Binding-site contacts:
Ligand atom C2 contacts residue ASN740 of chain 1.A at 2.6 Å.
Ligand atom O7 contacts residue ASN740 of chain 1.A at 3.9 Å.
Ligand atom O5 contacts residue ASN740 of chain 1.A at 2.3 Å (h-bond).
Ligand atom C8 contacts residue ASN740 of chain 1.A at 4.1 Å.
Ligand atom C4 contacts residue ASN740 of chain 1.A at 4.3 Å.
Ligand atom C8 contacts residue SER739 of chain 1.A at 4.4 Å.
Ligand atom N2 contacts residue ASP827 of chain 1.C at 3.7 Å.
Ligand atom C7 contacts residue ASN740 of chain 1.A at 3.5 Å.
Ligand atom N2 contacts residue ASN740 of chain 1.A at 3.1 Å.
Ligand atom C2 contacts residue ASP827 of chain 1.C at 4.2 Å.
Ligand atom C1 contacts residue ASP827 of chain 1.C at 3.4 Å.
Ligand atom C5 contacts residue ASN740 of chain 1.A at 3.6 Å.
Ligand atom C1 contacts residue ASN740 of chain 1.A at 1.5 Å.
Ligand atom C3 contacts residue ASN740 of chain 1.A at 3.9 Å.

Sequence of chain 1.C:
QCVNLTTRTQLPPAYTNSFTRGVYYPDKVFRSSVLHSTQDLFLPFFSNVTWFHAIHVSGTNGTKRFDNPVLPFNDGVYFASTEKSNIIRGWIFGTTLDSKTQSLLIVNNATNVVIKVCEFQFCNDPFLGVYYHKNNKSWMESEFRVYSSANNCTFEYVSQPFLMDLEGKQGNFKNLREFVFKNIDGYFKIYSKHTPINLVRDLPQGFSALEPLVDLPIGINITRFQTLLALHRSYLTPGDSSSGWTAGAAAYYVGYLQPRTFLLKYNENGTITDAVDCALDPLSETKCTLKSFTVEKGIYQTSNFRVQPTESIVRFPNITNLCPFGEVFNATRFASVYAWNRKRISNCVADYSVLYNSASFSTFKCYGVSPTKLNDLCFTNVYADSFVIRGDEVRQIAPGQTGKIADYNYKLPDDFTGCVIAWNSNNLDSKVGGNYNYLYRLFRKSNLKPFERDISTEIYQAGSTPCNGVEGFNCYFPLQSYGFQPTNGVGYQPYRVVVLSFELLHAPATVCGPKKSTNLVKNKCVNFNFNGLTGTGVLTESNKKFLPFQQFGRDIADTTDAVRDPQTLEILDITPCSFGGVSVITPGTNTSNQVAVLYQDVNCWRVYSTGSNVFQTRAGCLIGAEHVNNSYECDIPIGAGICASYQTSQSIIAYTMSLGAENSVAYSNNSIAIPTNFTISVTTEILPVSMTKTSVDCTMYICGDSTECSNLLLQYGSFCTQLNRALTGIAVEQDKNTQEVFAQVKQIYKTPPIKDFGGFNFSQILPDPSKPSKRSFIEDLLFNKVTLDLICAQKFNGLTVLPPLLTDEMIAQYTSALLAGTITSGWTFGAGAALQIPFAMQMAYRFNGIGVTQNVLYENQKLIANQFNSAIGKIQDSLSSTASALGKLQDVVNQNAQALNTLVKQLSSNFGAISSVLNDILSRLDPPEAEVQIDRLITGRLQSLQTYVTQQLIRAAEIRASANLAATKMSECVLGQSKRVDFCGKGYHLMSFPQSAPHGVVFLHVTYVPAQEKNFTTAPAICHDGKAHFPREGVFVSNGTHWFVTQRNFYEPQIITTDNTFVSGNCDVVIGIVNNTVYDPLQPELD

Sequence of chain 1.A:
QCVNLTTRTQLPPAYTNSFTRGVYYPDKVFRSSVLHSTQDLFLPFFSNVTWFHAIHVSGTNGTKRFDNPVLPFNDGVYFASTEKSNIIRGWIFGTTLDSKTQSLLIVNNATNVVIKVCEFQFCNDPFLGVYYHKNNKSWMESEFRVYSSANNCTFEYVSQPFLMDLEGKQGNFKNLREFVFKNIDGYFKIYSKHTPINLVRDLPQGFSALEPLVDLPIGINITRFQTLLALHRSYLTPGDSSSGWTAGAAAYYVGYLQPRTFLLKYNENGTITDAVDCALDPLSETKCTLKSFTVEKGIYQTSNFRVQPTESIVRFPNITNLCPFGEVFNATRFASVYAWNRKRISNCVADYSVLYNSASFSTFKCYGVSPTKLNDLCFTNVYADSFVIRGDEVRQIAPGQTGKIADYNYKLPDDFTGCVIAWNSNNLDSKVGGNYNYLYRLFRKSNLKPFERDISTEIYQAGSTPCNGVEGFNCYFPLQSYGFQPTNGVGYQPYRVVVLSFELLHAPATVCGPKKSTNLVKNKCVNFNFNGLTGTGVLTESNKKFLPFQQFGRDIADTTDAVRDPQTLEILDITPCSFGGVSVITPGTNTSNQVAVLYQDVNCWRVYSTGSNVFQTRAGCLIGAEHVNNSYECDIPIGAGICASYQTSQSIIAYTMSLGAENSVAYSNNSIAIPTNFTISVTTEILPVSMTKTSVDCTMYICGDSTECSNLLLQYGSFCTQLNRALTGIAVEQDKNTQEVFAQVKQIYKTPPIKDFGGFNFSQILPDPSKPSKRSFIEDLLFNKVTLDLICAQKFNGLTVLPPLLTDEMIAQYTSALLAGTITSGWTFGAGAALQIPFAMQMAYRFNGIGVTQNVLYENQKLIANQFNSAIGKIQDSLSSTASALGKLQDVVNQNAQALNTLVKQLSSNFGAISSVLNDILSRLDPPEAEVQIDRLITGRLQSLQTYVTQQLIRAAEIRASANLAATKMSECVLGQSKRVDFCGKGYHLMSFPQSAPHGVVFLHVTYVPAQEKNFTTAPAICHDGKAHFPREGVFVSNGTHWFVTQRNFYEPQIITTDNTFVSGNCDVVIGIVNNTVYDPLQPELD

The small molecule below binds the protein below.
Small molecule (SMILES): CC(=O)N[C@@H]1[C@@H](O)[C@H](O)[C@@H](CO)O[C@H]1O